Binding-site contacts:
Ligand atom C8 contacts residue ARG276 of chain 1.F at 4.2 Å.
Ligand atom O7 contacts residue ASN165 of chain 1.E at 3.9 Å.
Ligand atom O7 contacts residue THR166 of chain 1.E at 3.0 Å.
Ligand atom O5 contacts residue ASN165 of chain 1.E at 2.4 Å (h-bond).
Ligand atom C4 contacts residue ASN165 of chain 1.E at 4.2 Å.
Ligand atom C7 contacts residue THR166 of chain 1.E at 3.6 Å.
Ligand atom C7 contacts residue ASN165 of chain 1.E at 3.6 Å.
Ligand atom O6 contacts residue ARG160 of chain 1.E at 3.8 Å.
Ligand atom O5 contacts residue ARG160 of chain 1.E at 3.8 Å.
Ligand atom C8 contacts residue THR166 of chain 1.E at 4.0 Å.
Ligand atom C1 contacts residue THR166 of chain 1.E at 4.2 Å.
Ligand atom C3 contacts residue ASN165 of chain 1.E at 3.8 Å.
Ligand atom C2 contacts residue ASN165 of chain 1.E at 2.4 Å.
Ligand atom N2 contacts residue THR166 of chain 1.E at 4.4 Å.
Ligand atom C5 contacts residue ASN165 of chain 1.E at 3.7 Å.
Ligand atom N2 contacts residue ASN165 of chain 1.E at 2.9 Å (h-bond).
Ligand atom C6 contacts residue ARG160 of chain 1.E at 4.2 Å.
Ligand atom C1 contacts residue ASN165 of chain 1.E at 1.4 Å.
Ligand atom C8 contacts residue ASN165 of chain 1.E at 4.4 Å.

This small molecule binds to this protein.
Small molecule (SMILES): CC(=O)N[C@@H]1[C@@H](O)[C@H](O)[C@@H](CO)O[C@H]1O

Sequence of chain 1.E:
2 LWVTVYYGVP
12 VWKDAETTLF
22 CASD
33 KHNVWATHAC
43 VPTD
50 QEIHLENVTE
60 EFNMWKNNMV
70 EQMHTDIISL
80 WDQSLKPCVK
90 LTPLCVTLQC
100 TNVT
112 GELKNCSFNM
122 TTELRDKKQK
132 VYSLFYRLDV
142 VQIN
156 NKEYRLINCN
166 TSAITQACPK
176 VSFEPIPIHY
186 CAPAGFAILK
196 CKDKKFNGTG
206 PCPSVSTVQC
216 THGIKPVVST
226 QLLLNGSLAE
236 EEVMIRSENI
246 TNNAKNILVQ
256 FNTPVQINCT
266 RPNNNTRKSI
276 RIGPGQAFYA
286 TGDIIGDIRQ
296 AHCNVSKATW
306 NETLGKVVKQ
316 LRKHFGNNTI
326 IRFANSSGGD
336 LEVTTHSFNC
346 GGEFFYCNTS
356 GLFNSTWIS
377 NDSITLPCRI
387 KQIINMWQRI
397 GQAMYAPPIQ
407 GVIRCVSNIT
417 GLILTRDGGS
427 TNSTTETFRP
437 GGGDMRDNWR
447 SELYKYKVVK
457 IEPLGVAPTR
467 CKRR

Sequence of chain 1.F:
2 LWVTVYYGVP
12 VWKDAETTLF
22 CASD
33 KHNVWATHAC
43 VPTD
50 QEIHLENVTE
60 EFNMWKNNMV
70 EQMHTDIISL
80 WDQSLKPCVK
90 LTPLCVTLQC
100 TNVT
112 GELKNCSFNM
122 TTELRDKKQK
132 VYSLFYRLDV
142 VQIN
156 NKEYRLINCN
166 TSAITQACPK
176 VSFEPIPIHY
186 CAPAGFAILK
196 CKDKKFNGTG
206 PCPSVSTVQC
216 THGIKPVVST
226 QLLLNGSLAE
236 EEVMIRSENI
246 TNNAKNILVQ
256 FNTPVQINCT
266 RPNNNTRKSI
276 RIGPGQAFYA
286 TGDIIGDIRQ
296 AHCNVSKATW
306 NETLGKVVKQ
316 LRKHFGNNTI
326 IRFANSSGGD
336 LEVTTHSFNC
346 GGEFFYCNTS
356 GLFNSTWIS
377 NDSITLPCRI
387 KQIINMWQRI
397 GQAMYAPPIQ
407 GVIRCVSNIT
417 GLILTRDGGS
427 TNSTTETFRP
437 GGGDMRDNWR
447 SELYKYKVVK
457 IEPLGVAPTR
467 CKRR